The protein below binds the small molecule below.
Small molecule (SMILES): CC(=O)N[C@@H]1[C@@H](O)[C@H](O)[C@@H](CO)O[C@H]1O

Sequence of chain 1.C:
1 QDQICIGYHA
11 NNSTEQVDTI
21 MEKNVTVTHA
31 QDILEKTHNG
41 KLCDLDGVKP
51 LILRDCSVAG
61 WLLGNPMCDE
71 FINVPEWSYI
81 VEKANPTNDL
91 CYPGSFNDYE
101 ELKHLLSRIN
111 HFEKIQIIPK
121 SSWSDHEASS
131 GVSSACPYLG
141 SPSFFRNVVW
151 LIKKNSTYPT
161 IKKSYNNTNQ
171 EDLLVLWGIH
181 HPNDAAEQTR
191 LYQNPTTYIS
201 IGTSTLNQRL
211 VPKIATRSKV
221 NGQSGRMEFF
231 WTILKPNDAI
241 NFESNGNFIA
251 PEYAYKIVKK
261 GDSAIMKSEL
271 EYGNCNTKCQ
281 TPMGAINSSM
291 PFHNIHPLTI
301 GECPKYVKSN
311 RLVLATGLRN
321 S

Binding-site contacts:
Ligand atom O5 contacts residue ASN166 of chain 1.C at 2.4 Å (h-bond).
Ligand atom O3 contacts residue ASN237 of chain 1.C at 4.2 Å.
Ligand atom N2 contacts residue ALA239 of chain 1.C at 4.2 Å.
Ligand atom N2 contacts residue ASN237 of chain 1.C at 2.5 Å (h-bond).
Ligand atom C1 contacts residue ASN166 of chain 1.C at 1.4 Å.
Ligand atom C3 contacts residue ASN166 of chain 1.C at 3.8 Å.
Ligand atom C5 contacts residue ASN166 of chain 1.C at 3.7 Å.
Ligand atom O7 contacts residue ASN166 of chain 1.C at 3.5 Å (h-bond).
Ligand atom C2 contacts residue ASN166 of chain 1.C at 2.4 Å.
Ligand atom C8 contacts residue ALA239 of chain 1.C at 3.4 Å (hydrophobic).
Ligand atom C7 contacts residue ASN166 of chain 1.C at 3.5 Å.
Ligand atom C2 contacts residue ASN237 of chain 1.C at 3.4 Å.
Ligand atom C7 contacts residue ASN237 of chain 1.C at 3.5 Å.
Ligand atom C5 contacts residue ASN237 of chain 1.C at 3.2 Å.
Ligand atom N2 contacts residue ASP238 of chain 1.C at 4.3 Å.
Ligand atom C7 contacts residue ASP238 of chain 1.C at 4.4 Å.
Ligand atom C8 contacts residue SER218 of chain 3.C at 3.5 Å.
Ligand atom C8 contacts residue ASP238 of chain 1.C at 3.8 Å.
Ligand atom O7 contacts residue ALA239 of chain 1.C at 3.8 Å.
Ligand atom N2 contacts residue ASN166 of chain 1.C at 2.9 Å (h-bond).
Ligand atom C4 contacts residue ASN237 of chain 1.C at 4.3 Å.
Ligand atom C3 contacts residue ASN237 of chain 1.C at 3.6 Å.
Ligand atom C8 contacts residue ASN237 of chain 1.C at 3.5 Å.
Ligand atom C7 contacts residue ALA239 of chain 1.C at 3.9 Å (hydrophobic).
Ligand atom C6 contacts residue ASN237 of chain 1.C at 3.7 Å.
Ligand atom C1 contacts residue ASN237 of chain 1.C at 3.7 Å.
Ligand atom C4 contacts residue ASN166 of chain 1.C at 4.2 Å.
Ligand atom O4 contacts residue ASN237 of chain 1.C at 4.5 Å.
Ligand atom O5 contacts residue ASN237 of chain 1.C at 3.8 Å.

Sequence of chain 3.C:
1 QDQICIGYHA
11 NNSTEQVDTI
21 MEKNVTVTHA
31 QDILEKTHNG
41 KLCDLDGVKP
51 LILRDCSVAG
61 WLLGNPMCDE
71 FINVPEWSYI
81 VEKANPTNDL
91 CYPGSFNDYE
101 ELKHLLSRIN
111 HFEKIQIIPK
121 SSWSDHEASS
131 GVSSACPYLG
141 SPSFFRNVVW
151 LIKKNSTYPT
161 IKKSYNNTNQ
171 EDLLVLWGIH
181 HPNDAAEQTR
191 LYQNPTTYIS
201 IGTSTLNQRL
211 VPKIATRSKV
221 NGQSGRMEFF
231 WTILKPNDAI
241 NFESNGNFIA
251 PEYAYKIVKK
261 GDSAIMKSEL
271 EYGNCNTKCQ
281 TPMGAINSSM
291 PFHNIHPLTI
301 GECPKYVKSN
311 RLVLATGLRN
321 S